Sequence of chain 1.A:
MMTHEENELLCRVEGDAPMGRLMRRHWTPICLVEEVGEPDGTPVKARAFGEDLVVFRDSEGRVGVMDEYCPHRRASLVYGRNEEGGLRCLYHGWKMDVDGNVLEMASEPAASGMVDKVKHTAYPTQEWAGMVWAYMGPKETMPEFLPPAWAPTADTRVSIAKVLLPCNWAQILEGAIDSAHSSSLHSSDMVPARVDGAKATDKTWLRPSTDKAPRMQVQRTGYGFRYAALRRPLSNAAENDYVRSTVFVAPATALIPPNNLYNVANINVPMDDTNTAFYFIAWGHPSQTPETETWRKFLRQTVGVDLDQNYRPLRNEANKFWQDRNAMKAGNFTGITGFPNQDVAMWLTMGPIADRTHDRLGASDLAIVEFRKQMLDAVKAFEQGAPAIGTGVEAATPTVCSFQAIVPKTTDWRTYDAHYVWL

This protein binds this small molecule.
Small molecule (SMILES): O=C(O)c1ccccc1C(=O)O

Binding-site contacts:
Ligand atom C7 contacts residue ILE256 of chain 1.A at 4.3 Å (hydrophobic).
Ligand atom O9 contacts residue SER182 of chain 1.A at 2.9 Å (h-bond).
Ligand atom O8 contacts residue ILE256 of chain 1.A at 4.0 Å.
Ligand atom C6 contacts residue ALA176 of chain 1.A at 4.0 Å (hydrophobic).
Ligand atom C7 contacts residue ARG207 of chain 1.A at 3.6 Å.
Ligand atom C4 contacts residue MET190 of chain 1.A at 4.0 Å (hydrophobic).
Ligand atom O9 contacts residue MET190 of chain 1.A at 3.6 Å (h-bond).
Ligand atom C7 contacts residue SER182 of chain 1.A at 3.7 Å.
Ligand atom C3 contacts residue ILE256 of chain 1.A at 3.6 Å (hydrophobic).
Ligand atom O11 contacts residue THR246 of chain 1.A at 4.1 Å.
Ligand atom O11 contacts residue ALA176 of chain 1.A at 3.6 Å (h-bond).
Ligand atom C6 contacts residue ILE256 of chain 1.A at 3.6 Å (hydrophobic).
Ligand atom O12 contacts residue ARG244 of chain 1.A at 2.7 Å (salt-bridge).
Ligand atom C5 contacts residue ILE256 of chain 1.A at 4.0 Å (hydrophobic).
Ligand atom C4 contacts residue ILE256 of chain 1.A at 3.8 Å (hydrophobic).
Ligand atom C6 contacts residue GLY175 of chain 1.A at 4.2 Å.
Ligand atom O8 contacts residue MET190 of chain 1.A at 3.9 Å.
Ligand atom C1 contacts residue GLY175 of chain 1.A at 4.3 Å.
Ligand atom O8 contacts residue TRP205 of chain 1.A at 4.0 Å.
Ligand atom C3 contacts residue SER182 of chain 1.A at 3.8 Å.
Ligand atom O9 contacts residue ARG244 of chain 1.A at 3.4 Å (salt-bridge).
Ligand atom O11 contacts residue TYR227 of chain 1.A at 4.0 Å.
Ligand atom C2 contacts residue ILE256 of chain 1.A at 3.7 Å (hydrophobic).
Ligand atom C7 contacts residue MET190 of chain 1.A at 3.9 Å (hydrophobic).
Ligand atom O8 contacts residue ARG244 of chain 1.A at 3.2 Å (salt-bridge).
Ligand atom C1 contacts residue HIS181 of chain 1.A at 4.3 Å.
Ligand atom C1 contacts residue ILE256 of chain 1.A at 3.6 Å (hydrophobic).
Ligand atom O8 contacts residue ARG207 of chain 1.A at 3.0 Å (salt-bridge).
Ligand atom O12 contacts residue PRO257 of chain 1.A at 3.7 Å.
Ligand atom O9 contacts residue ARG207 of chain 1.A at 3.2 Å (salt-bridge).
Ligand atom C1 contacts residue ALA176 of chain 1.A at 3.4 Å (hydrophobic).
Ligand atom C7 contacts residue ARG244 of chain 1.A at 3.5 Å.
Ligand atom C2 contacts residue SER182 of chain 1.A at 4.2 Å.
Ligand atom C10 contacts residue PRO257 of chain 1.A at 4.1 Å (hydrophobic).
Ligand atom O11 contacts residue SER179 of chain 1.A at 3.5 Å.
Ligand atom O11 contacts residue ASP178 of chain 1.A at 3.9 Å.
Ligand atom O12 contacts residue SER179 of chain 1.A at 3.5 Å (h-bond).
Ligand atom C5 contacts residue PHE280 of chain 1.A at 4.3 Å (hydrophobic).
Ligand atom C10 contacts residue ARG244 of chain 1.A at 3.9 Å.
Ligand atom C10 contacts residue SER179 of chain 1.A at 4.1 Å.